A protein and the small-molecule ligand that binds it are described below.
Small molecule (SMILES): O=C(O)C[NH2+]CP(=O)(O)O

Binding-site contacts:
Ligand atom O3 contacts residue THR99 of chain 1.D at 2.6 Å (h-bond).
Ligand atom C3 contacts residue GLU346 of chain 1.D at 3.5 Å.
Ligand atom O2 contacts residue ASN96 of chain 1.D at 3.6 Å (h-bond).
Ligand atom C2 contacts residue SKM1 of chain 1.UA at 3.0 Å.
Ligand atom O3 contacts residue GLN172 of chain 1.D at 3.6 Å (h-bond).
Ligand atom C3 contacts residue ARG390 of chain 1.D at 3.4 Å.
Ligand atom P1 contacts residue THR99 of chain 1.D at 3.6 Å.
Ligand atom O2 contacts residue ARG126 of chain 1.D at 3.0 Å (salt-bridge).
Ligand atom O5 contacts residue ASP318 of chain 1.D at 3.6 Å (salt-bridge).
Ligand atom C1 contacts residue S3P1 of chain 1.TA at 3.4 Å.
Ligand atom C3 contacts residue S3P1 of chain 1.TA at 3.3 Å.
Ligand atom C2 contacts residue ASP318 of chain 1.D at 3.5 Å.
Ligand atom O4 contacts residue ARG349 of chain 1.D at 2.8 Å (salt-bridge).
Ligand atom O2 contacts residue GLU346 of chain 1.D at 3.6 Å (salt-bridge).
Ligand atom C2 contacts residue GLU346 of chain 1.D at 3.1 Å.
Ligand atom C3 contacts residue SKM1 of chain 1.UA at 3.3 Å.
Ligand atom O2 contacts residue GLY98 of chain 1.D at 2.9 Å (h-bond).
Ligand atom P1 contacts residue GLY98 of chain 1.D at 3.5 Å.
Ligand atom O1 contacts residue GLY98 of chain 1.D at 3.3 Å.
Ligand atom N1 contacts residue GLU346 of chain 1.D at 2.8 Å (salt-bridge).
Ligand atom O5 contacts residue SKM1 of chain 1.UA at 3.2 Å (h-bond).
Ligand atom C3 contacts residue HIS389 of chain 1.D at 3.5 Å.
Ligand atom C1 contacts residue SKM1 of chain 1.UA at 3.5 Å.
Ligand atom O1 contacts residue GLN172 of chain 1.D at 2.7 Å (h-bond).
Ligand atom O1 contacts residue THR99 of chain 1.D at 3.4 Å (h-bond).
Ligand atom O1 contacts residue ARG126 of chain 1.D at 2.8 Å (salt-bridge).
Ligand atom C2 contacts residue S3P1 of chain 1.TA at 2.9 Å.
Ligand atom C1 contacts residue ARG126 of chain 1.D at 3.6 Å.
Ligand atom O4 contacts residue ASP318 of chain 1.D at 3.2 Å.
Ligand atom C3 contacts residue ARG349 of chain 1.D at 3.6 Å.
Ligand atom O5 contacts residue LYS24 of chain 1.D at 3.0 Å (salt-bridge).
Ligand atom C3 contacts residue ASP318 of chain 1.D at 3.3 Å.
Ligand atom P1 contacts residue ARG126 of chain 1.D at 3.6 Å.
Ligand atom N1 contacts residue SKM1 of chain 1.UA at 2.9 Å (h-bond).
Ligand atom O5 contacts residue ARG390 of chain 1.D at 3.3 Å (salt-bridge).
Ligand atom O5 contacts residue HIS389 of chain 1.D at 3.3 Å.
Ligand atom O5 contacts residue S3P1 of chain 1.TA at 3.3 Å (h-bond).
Ligand atom N1 contacts residue S3P1 of chain 1.TA at 2.8 Å (h-bond).
Ligand atom C1 contacts residue GLU346 of chain 1.D at 3.4 Å.
Ligand atom O4 contacts residue ARG390 of chain 1.D at 2.6 Å (salt-bridge).

Sequence of chain 1.D:
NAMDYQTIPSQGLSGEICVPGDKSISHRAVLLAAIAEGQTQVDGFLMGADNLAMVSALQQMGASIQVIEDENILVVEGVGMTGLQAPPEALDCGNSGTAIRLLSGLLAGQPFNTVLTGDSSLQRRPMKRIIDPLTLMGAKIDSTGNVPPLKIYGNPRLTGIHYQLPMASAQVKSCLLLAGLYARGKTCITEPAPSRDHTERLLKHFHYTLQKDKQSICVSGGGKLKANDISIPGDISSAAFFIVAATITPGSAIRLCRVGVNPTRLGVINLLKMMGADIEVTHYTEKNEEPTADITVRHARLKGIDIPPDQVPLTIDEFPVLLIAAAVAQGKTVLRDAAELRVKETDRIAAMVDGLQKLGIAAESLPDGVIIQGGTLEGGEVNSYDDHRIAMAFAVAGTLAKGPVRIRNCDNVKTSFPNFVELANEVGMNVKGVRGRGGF